Sequence of chain 26.A:
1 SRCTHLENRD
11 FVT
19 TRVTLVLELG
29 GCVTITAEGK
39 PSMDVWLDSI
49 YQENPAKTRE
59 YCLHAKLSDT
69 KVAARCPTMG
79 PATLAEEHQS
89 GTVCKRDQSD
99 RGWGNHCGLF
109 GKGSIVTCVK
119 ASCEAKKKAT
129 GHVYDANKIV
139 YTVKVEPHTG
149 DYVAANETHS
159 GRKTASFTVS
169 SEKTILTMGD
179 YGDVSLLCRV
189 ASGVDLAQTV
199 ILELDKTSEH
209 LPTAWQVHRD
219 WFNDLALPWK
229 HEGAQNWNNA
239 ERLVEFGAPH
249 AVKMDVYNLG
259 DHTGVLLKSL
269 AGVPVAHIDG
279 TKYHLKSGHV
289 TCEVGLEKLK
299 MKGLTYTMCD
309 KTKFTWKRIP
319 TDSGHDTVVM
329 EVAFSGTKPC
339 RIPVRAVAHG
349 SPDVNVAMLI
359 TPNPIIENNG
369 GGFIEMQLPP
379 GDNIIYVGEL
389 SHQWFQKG

Sequence of chain 26.C:
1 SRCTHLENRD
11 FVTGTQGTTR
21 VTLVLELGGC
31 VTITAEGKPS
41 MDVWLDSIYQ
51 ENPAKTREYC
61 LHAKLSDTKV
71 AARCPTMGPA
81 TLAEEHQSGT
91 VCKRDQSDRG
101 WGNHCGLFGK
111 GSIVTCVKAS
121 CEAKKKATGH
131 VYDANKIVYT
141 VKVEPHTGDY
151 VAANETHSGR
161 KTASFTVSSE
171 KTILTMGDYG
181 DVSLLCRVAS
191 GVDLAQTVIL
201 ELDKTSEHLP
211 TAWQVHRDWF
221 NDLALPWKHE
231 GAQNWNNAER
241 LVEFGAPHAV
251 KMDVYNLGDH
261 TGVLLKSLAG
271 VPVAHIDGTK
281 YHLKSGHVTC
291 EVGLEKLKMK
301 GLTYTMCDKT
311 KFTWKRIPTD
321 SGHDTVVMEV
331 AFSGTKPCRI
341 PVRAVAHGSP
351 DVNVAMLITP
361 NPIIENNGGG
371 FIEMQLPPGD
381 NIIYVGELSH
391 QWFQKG

The protein below binds the small molecule below.
Small molecule (SMILES): CC(=O)N[C@@H]1[C@@H](O)[C@H](O)[C@@H](CO)O[C@H]1O

Binding-site contacts:
Ligand atom C4 contacts residue ASN154 of chain 26.A at 4.2 Å.
Ligand atom C4 contacts residue HIS104 of chain 26.C at 4.0 Å.
Ligand atom C3 contacts residue HIS104 of chain 26.C at 3.7 Å.
Ligand atom O6 contacts residue HIS104 of chain 26.C at 3.6 Å.
Ligand atom O5 contacts residue ASN154 of chain 26.A at 2.3 Å (h-bond).
Ligand atom C2 contacts residue HIS104 of chain 26.C at 4.2 Å.
Ligand atom C5 contacts residue HIS104 of chain 26.C at 3.4 Å.
Ligand atom C5 contacts residue ASN154 of chain 26.A at 3.6 Å.
Ligand atom N2 contacts residue ASN154 of chain 26.A at 3.0 Å (h-bond).
Ligand atom C1 contacts residue ASN154 of chain 26.A at 1.4 Å.
Ligand atom C7 contacts residue ASN154 of chain 26.A at 3.5 Å.
Ligand atom C6 contacts residue HIS104 of chain 26.C at 3.8 Å.
Ligand atom O4 contacts residue HIS104 of chain 26.C at 3.8 Å.
Ligand atom C3 contacts residue ASN154 of chain 26.A at 3.8 Å.
Ligand atom O7 contacts residue ASN154 of chain 26.A at 3.2 Å (h-bond).
Ligand atom C1 contacts residue HIS104 of chain 26.C at 3.5 Å.
Ligand atom O5 contacts residue HIS104 of chain 26.C at 3.7 Å.
Ligand atom C2 contacts residue ASN154 of chain 26.A at 2.5 Å.